The protein below binds the small molecule below.
Small molecule (SMILES): Nc1ccn([C@H]2C[C@H](O[P](=O)(O)OC[C@H]3O[C@@H](n4cnc5c(N)ncnc54)C[C@@H]3O)[C@@H](COP(=O)(O)O)O2)c(=O)n1

Sequence of chain 4.A:
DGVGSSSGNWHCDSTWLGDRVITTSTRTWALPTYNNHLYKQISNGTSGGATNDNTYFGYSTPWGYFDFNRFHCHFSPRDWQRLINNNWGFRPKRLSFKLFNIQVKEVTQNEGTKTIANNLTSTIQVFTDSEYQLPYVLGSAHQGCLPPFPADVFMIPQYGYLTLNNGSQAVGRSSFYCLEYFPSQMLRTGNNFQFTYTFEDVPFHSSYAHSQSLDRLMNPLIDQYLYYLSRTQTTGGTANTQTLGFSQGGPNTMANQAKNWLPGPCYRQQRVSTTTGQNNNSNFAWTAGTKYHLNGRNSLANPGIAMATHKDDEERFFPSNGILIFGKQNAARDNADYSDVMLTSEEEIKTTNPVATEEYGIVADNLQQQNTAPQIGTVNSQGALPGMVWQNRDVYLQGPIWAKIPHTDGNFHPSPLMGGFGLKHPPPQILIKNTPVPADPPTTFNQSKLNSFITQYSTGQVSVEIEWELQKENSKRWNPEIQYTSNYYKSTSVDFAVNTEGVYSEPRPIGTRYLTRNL

Sequence of chain 34.A:
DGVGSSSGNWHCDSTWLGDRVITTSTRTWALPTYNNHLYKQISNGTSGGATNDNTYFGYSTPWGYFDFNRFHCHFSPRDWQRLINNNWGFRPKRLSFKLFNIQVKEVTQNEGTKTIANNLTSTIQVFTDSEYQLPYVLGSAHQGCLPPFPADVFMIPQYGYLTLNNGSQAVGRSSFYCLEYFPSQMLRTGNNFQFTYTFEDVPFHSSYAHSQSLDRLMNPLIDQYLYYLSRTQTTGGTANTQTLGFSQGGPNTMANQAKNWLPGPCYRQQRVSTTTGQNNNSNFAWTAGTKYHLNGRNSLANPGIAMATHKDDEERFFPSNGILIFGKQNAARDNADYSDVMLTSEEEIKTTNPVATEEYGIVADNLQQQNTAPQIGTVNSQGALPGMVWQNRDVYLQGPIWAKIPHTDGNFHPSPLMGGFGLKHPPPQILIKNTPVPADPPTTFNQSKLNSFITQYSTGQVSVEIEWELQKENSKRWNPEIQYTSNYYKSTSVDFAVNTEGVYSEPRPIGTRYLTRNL

Binding-site contacts:
Ligand atom OP2 contacts residue ASP409 of chain 4.A at 3.2 Å (salt-bridge).
Ligand atom N6 contacts residue GLY422 of chain 34.A at 3.4 Å (h-bond).
Ligand atom C2' contacts residue PRO414 of chain 34.A at 3.8 Å (hydrophobic).
Ligand atom N3 contacts residue ASP201 of chain 34.A at 4.1 Å.
Ligand atom C2 contacts residue PRO203 of chain 34.A at 3.9 Å (hydrophobic).
Ligand atom C6 contacts residue SER415 of chain 34.A at 4.1 Å.
Ligand atom C6 contacts residue VAL202 of chain 34.A at 4.2 Å (hydrophobic).
Ligand atom N4 contacts residue ASP201 of chain 34.A at 2.5 Å.
Ligand atom C5 contacts residue VAL202 of chain 34.A at 3.6 Å (hydrophobic).
Ligand atom C2 contacts residue GLY422 of chain 34.A at 3.3 Å.
Ligand atom C5 contacts residue ARG91 of chain 34.A at 4.1 Å.
Ligand atom N1 contacts residue PRO203 of chain 34.A at 3.8 Å.
Ligand atom C6 contacts residue PRO203 of chain 34.A at 4.0 Å (hydrophobic).
Ligand atom C4 contacts residue PRO203 of chain 34.A at 4.1 Å (hydrophobic).
Ligand atom N7 contacts residue HIS413 of chain 34.A at 4.1 Å.
Ligand atom N1 contacts residue VAL202 of chain 34.A at 3.6 Å.
Ligand atom C5 contacts residue ASP201 of chain 34.A at 4.1 Å.
Ligand atom C5 contacts residue PRO203 of chain 34.A at 4.0 Å (hydrophobic).
Ligand atom C5 contacts residue SER415 of chain 34.A at 4.1 Å.
Ligand atom C5 contacts residue PRO203 of chain 34.A at 3.9 Å (hydrophobic).
Ligand atom N3 contacts residue PRO414 of chain 34.A at 4.2 Å.
Ligand atom C2 contacts residue VAL202 of chain 34.A at 4.2 Å (hydrophobic).
Ligand atom N7 contacts residue PRO203 of chain 34.A at 4.2 Å.
Ligand atom C2' contacts residue HIS413 of chain 34.A at 3.8 Å.
Ligand atom C4 contacts residue VAL202 of chain 34.A at 3.7 Å (hydrophobic).
Ligand atom C6 contacts residue GLY422 of chain 34.A at 3.8 Å.
Ligand atom C6 contacts residue PRO203 of chain 34.A at 4.0 Å (hydrophobic).
Ligand atom C8 contacts residue HIS413 of chain 34.A at 3.8 Å.
Ligand atom C1' contacts residue PRO203 of chain 34.A at 4.1 Å (hydrophobic).
Ligand atom N7 contacts residue ASN392 of chain 34.A at 4.2 Å.
Ligand atom N1 contacts residue GLY422 of chain 34.A at 3.0 Å (h-bond).
Ligand atom N6 contacts residue SER415 of chain 34.A at 3.6 Å.
Ligand atom N7 contacts residue SER415 of chain 34.A at 4.0 Å.
Ligand atom N6 contacts residue GLY420 of chain 34.A at 3.7 Å.
Ligand atom C4 contacts residue PRO203 of chain 34.A at 4.2 Å (hydrophobic).
Ligand atom C4 contacts residue ASP201 of chain 34.A at 3.7 Å.
Ligand atom N4 contacts residue VAL202 of chain 34.A at 2.9 Å (h-bond).
Ligand atom N1 contacts residue PRO203 of chain 34.A at 4.1 Å.
Ligand atom C2' contacts residue PRO203 of chain 34.A at 3.3 Å (hydrophobic).
Ligand atom N6 contacts residue PHE421 of chain 34.A at 3.9 Å.